Sequence of chain 1.F:
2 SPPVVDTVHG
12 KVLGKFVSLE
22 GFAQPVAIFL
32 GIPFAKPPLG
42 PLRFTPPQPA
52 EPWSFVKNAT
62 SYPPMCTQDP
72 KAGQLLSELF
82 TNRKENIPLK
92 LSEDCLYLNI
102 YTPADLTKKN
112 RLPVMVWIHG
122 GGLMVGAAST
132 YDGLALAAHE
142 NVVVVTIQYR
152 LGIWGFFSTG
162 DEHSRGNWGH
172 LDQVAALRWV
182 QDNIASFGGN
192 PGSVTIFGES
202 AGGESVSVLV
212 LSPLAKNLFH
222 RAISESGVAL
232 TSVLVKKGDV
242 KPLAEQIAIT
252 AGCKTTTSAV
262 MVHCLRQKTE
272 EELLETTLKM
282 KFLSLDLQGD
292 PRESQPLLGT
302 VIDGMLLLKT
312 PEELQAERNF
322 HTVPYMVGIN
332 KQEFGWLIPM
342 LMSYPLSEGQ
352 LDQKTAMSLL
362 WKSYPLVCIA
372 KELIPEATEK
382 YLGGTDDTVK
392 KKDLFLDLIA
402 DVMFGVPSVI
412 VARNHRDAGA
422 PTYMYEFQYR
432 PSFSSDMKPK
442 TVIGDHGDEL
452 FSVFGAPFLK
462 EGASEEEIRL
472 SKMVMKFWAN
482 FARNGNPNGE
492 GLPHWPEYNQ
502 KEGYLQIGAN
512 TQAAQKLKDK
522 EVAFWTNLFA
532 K

Binding-site contacts:
Ligand atom C4 contacts residue ASN59 of chain 1.E at 4.2 Å.
Ligand atom N2 contacts residue SIA1 of chain 1.IA at 4.4 Å.
Ligand atom C2 contacts residue ASN59 of chain 1.E at 2.5 Å.
Ligand atom C8 contacts residue SIA1 of chain 1.IA at 3.4 Å.
Ligand atom C7 contacts residue ASN59 of chain 1.E at 4.1 Å.
Ligand atom O6 contacts residue LEU14 of chain 1.E at 4.2 Å.
Ligand atom O7 contacts residue ASP240 of chain 1.F at 3.5 Å (salt-bridge).
Ligand atom C7 contacts residue SIA1 of chain 1.IA at 4.5 Å.
Ligand atom C5 contacts residue ASN59 of chain 1.E at 3.7 Å.
Ligand atom C3 contacts residue ASN59 of chain 1.E at 3.8 Å.
Ligand atom O6 contacts residue ASN59 of chain 1.E at 3.9 Å.
Ligand atom C1 contacts residue ASN59 of chain 1.E at 1.5 Å.
Ligand atom N2 contacts residue ASN59 of chain 1.E at 2.9 Å (h-bond).
Ligand atom C7 contacts residue ASP240 of chain 1.F at 4.5 Å.
Ligand atom O5 contacts residue ASN59 of chain 1.E at 2.4 Å (h-bond).

The small molecule below binds the protein below.
Small molecule (SMILES): CC(=O)N[C@@H]1[C@@H](O)[C@H](O)[C@@H](CO)O[C@H]1O

Sequence of chain 1.E:
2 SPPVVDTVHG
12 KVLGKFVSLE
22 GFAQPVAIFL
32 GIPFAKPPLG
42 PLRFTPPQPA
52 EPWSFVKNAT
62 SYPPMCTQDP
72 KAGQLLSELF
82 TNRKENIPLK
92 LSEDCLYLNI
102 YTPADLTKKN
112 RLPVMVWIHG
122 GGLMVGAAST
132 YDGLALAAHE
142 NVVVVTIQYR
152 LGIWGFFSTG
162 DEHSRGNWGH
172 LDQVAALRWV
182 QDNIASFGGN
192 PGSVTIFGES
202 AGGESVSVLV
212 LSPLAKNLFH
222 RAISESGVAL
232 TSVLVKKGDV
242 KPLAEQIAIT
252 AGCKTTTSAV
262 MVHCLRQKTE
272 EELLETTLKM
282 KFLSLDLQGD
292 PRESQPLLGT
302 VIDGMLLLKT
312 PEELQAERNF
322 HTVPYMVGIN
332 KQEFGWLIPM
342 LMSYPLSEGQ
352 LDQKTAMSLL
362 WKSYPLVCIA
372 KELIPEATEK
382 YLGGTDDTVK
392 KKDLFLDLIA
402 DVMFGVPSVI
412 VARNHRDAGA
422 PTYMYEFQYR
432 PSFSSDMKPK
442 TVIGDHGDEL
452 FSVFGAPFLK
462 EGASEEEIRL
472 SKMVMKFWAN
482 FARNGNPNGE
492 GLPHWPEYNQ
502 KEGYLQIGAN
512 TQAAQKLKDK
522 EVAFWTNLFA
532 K